This protein binds this small molecule.
Small molecule (SMILES): Nc1ncnc2c1ncn2[C@@H]1O[C@H](CO[P](=O)(O)O[P](=O)(O)CP(=O)(O)O)[C@@H](O)[C@H]1O

Binding-site contacts:
Ligand atom O1A contacts residue ASP318 of chain 1.F at 3.5 Å (salt-bridge).
Ligand atom N6 contacts residue GLN183 of chain 1.F at 3.1 Å (h-bond).
Ligand atom O2G contacts residue GLU331 of chain 1.F at 2.6 Å (salt-bridge).
Ligand atom N1 contacts residue TYR185 of chain 1.F at 3.8 Å.
Ligand atom O3' contacts residue THR241 of chain 1.F at 2.7 Å (h-bond).
Ligand atom O2' contacts residue LYS198 of chain 1.F at 3.8 Å.
Ligand atom C5' contacts residue ASN242 of chain 1.F at 3.6 Å.
Ligand atom O2' contacts residue THR241 of chain 1.F at 3.0 Å (h-bond).
Ligand atom O2A contacts residue LYS74 of chain 1.F at 3.1 Å (salt-bridge).
Ligand atom C4' contacts residue ASN242 of chain 1.F at 3.6 Å.
Ligand atom N1 contacts residue LEU186 of chain 1.F at 3.4 Å (h-bond).
Ligand atom N3 contacts residue TYR185 of chain 1.F at 3.8 Å.
Ligand atom N7 contacts residue GLN183 of chain 1.F at 3.4 Å (h-bond).
Ligand atom C2 contacts residue LYS198 of chain 1.F at 3.7 Å.
Ligand atom N6 contacts residue ILE148 of chain 1.F at 3.7 Å.
Ligand atom C3B contacts residue ASN242 of chain 1.F at 3.4 Å.
Ligand atom O3G contacts residue ARG202 of chain 1.F at 3.6 Å.
Ligand atom O3A contacts residue LYS74 of chain 1.F at 3.9 Å.
Ligand atom O3' contacts residue ASP200 of chain 1.F at 2.7 Å (salt-bridge).
Ligand atom N6 contacts residue LYS184 of chain 1.F at 3.0 Å (salt-bridge).
Ligand atom O1A contacts residue GLU331 of chain 1.F at 3.5 Å (salt-bridge).
Ligand atom O3G contacts residue ASP318 of chain 1.F at 2.6 Å (salt-bridge).
Ligand atom O2G contacts residue ASN333 of chain 1.F at 2.7 Å (h-bond).
Ligand atom C3' contacts residue ASP200 of chain 1.F at 3.5 Å.
Ligand atom O1B contacts residue GLU331 of chain 1.F at 2.7 Å (salt-bridge).
Ligand atom PG contacts residue GLU331 of chain 1.F at 3.6 Å.
Ligand atom O3G contacts residue ASN333 of chain 1.F at 3.7 Å.
Ligand atom C2 contacts residue TYR185 of chain 1.F at 3.7 Å (hydrophobic).
Ligand atom O2A contacts residue ILE330 of chain 1.F at 3.8 Å.
Ligand atom N7 contacts residue ILE330 of chain 1.F at 3.8 Å.
Ligand atom N3 contacts residue LYS198 of chain 1.F at 3.3 Å (salt-bridge).
Ligand atom PA contacts residue LYS74 of chain 1.F at 3.9 Å.
Ligand atom O3G contacts residue GLU331 of chain 1.F at 3.5 Å (salt-bridge).
Ligand atom O4' contacts residue LEU240 of chain 1.F at 3.9 Å.
Ligand atom C3' contacts residue THR241 of chain 1.F at 3.9 Å.
Ligand atom O2' contacts residue HIS239 of chain 1.F at 3.8 Å.
Ligand atom O3G contacts residue ARG222 of chain 1.F at 3.6 Å.
Ligand atom O1B contacts residue LYS74 of chain 1.F at 3.0 Å (salt-bridge).
Ligand atom C8 contacts residue ILE330 of chain 1.F at 3.8 Å (hydrophobic).
Ligand atom PG contacts residue ASN333 of chain 1.F at 3.8 Å.

Sequence of chain 1.F:
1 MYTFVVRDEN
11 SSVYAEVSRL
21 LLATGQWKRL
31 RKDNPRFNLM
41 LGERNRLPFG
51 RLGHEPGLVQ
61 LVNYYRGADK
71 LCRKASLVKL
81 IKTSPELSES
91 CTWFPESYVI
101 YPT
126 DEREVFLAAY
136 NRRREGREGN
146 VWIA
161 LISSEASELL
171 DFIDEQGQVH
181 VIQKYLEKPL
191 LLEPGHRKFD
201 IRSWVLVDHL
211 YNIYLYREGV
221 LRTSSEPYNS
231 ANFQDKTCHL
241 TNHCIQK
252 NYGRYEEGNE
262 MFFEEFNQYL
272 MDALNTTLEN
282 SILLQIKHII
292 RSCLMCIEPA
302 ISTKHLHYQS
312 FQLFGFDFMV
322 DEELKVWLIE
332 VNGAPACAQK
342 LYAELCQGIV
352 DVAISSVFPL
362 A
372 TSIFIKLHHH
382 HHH